The protein below binds the small molecule below.
Small molecule (SMILES): C/C1=C\[C@H](C)C[C@H](C)OC(=O)C[C@H](c2ccc(O)cc2)NC(=O)[C@@H](Cc2c(Br)[nH]c3ccccc23)N(C)C(=O)[C@H](C)NC(=O)[C@@H](C)C1

Sequence of chain 1.A:
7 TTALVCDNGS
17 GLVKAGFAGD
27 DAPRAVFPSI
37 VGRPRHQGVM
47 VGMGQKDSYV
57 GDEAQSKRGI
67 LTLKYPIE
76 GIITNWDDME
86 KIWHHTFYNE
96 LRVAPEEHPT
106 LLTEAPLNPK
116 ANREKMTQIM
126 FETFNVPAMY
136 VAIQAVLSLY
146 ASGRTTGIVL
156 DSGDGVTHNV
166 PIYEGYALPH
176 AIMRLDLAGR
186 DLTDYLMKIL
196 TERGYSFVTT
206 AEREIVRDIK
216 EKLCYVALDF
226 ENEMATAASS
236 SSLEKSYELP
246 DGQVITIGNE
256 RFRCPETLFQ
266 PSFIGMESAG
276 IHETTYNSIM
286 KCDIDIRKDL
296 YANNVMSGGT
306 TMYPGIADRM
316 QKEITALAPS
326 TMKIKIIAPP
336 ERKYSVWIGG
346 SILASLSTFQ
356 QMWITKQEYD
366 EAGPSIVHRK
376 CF

Binding-site contacts:
Ligand atom C18 contacts residue SER201 of chain 1.B at 3.6 Å.
Ligand atom C12 contacts residue SER201 of chain 1.B at 3.8 Å.
Ligand atom C24 contacts residue PRO114 of chain 1.A at 3.5 Å (hydrophobic).
Ligand atom BR contacts residue ASP181 of chain 1.A at 3.4 Å.
Ligand atom C25 contacts residue THR196 of chain 1.B at 3.5 Å.
Ligand atom C23 contacts residue ILE77 of chain 1.A at 3.5 Å (hydrophobic).
Ligand atom C11 contacts residue GLU207 of chain 1.B at 3.7 Å.
Ligand atom N3 contacts residue SER201 of chain 1.B at 3.9 Å.
Ligand atom C24 contacts residue GLY199 of chain 1.B at 3.5 Å.
Ligand atom C16 contacts residue LEU244 of chain 1.B at 3.5 Å (hydrophobic).
Ligand atom C4 contacts residue TYR200 of chain 1.B at 3.9 Å (hydrophobic).
Ligand atom O1 contacts residue TYR200 of chain 1.B at 3.6 Å.
Ligand atom C11 contacts residue SER201 of chain 1.B at 3.7 Å.
Ligand atom C17 contacts residue GLU207 of chain 1.B at 3.4 Å.
Ligand atom N3 contacts residue ASP181 of chain 1.A at 3.3 Å (salt-bridge).
Ligand atom O3 contacts residue GLY199 of chain 1.B at 3.6 Å.
Ligand atom C26 contacts residue SER201 of chain 1.B at 3.8 Å.
Ligand atom C16 contacts residue GLN248 of chain 1.B at 3.3 Å.
Ligand atom C7 contacts residue GLY199 of chain 1.B at 3.7 Å.
Ligand atom N contacts residue GLY199 of chain 1.B at 3.0 Å (h-bond).
Ligand atom C21 contacts residue ILE77 of chain 1.A at 3.4 Å (hydrophobic).
Ligand atom C8 contacts residue GLY199 of chain 1.B at 3.5 Å.
Ligand atom C12 contacts residue GLU207 of chain 1.B at 3.7 Å.
Ligand atom C23 contacts residue PRO114 of chain 1.A at 3.8 Å (hydrophobic).
Ligand atom O5 contacts residue PRO114 of chain 1.A at 3.8 Å.
Ligand atom N2 contacts residue SER201 of chain 1.B at 3.3 Å (h-bond).
Ligand atom BR contacts residue HIC75 of chain 1.A at 3.3 Å.
Ligand atom C28 contacts residue ASP181 of chain 1.A at 3.9 Å.
Ligand atom C27 contacts residue SER201 of chain 1.B at 3.6 Å.
Ligand atom C35 contacts residue TYR200 of chain 1.B at 3.8 Å (hydrophobic).
Ligand atom C22 contacts residue ILE77 of chain 1.A at 3.3 Å (hydrophobic).
Ligand atom C contacts residue GLN248 of chain 1.B at 3.3 Å.
Ligand atom C31 contacts residue ARG198 of chain 1.B at 3.8 Å.
Ligand atom C35 contacts residue VAL249 of chain 1.B at 3.9 Å (hydrophobic).
Ligand atom C30 contacts residue ARG198 of chain 1.B at 3.9 Å.
Ligand atom O contacts residue TYR200 of chain 1.B at 3.3 Å.
Ligand atom C20 contacts residue ILE77 of chain 1.A at 3.7 Å (hydrophobic).
Ligand atom C23 contacts residue GLY199 of chain 1.B at 3.2 Å.
Ligand atom O3 contacts residue SER201 of chain 1.B at 3.2 Å (h-bond).
Ligand atom O4 contacts residue GLU207 of chain 1.B at 3.4 Å (salt-bridge).

Sequence of chain 1.B:
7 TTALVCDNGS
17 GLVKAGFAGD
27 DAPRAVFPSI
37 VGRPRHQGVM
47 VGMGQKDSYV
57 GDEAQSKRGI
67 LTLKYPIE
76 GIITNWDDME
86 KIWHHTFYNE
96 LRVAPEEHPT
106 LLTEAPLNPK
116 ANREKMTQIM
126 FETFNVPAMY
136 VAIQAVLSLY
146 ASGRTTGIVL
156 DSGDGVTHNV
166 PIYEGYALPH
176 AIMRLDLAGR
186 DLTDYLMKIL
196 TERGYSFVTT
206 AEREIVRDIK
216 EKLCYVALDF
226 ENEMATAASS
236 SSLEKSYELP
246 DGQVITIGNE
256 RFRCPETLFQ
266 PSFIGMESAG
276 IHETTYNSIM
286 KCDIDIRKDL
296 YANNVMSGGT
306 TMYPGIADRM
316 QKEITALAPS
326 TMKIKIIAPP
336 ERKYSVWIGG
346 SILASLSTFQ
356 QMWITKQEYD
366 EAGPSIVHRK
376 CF